Sequence of chain 1.H:
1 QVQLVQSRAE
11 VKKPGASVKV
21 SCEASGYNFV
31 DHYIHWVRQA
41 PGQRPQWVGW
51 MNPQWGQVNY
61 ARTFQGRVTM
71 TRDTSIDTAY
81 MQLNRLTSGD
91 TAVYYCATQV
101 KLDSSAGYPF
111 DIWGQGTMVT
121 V

A protein and the small-molecule ligand that binds it are described below.
Small molecule (SMILES): CC(=O)N[C@H]1[C@H](O[C@H]2[C@H](O)[C@@H](NC(C)=O)CO[C@@H]2CO)O[C@H](CO)[C@@H](O[C@@H]2O[C@H](CO[C@H]3O[C@H](CO)[C@@H](O)[C@H](O)[C@@H]3O)[C@@H](O)[C@H](O[C@H]3O[C@H](CO)[C@@H](O)[C@H](O)[C@@H]3O)[C@@H]2O)[C@@H]1O

Binding-site contacts:
Ligand atom C1 contacts residue LYS446 of chain 1.P at 3.2 Å.
Ligand atom O4 contacts residue GLN1 of chain 1.H at 3.8 Å.
Ligand atom O7 contacts residue VAL263 of chain 1.P at 3.5 Å.
Ligand atom O7 contacts residue PRO221 of chain 1.P at 3.5 Å.
Ligand atom C5 contacts residue LYS446 of chain 1.P at 3.5 Å.
Ligand atom O4 contacts residue LYS446 of chain 1.P at 3.7 Å.
Ligand atom C6 contacts residue NAG1 of chain 1.MB at 3.9 Å.
Ligand atom O5 contacts residue ARG71 of chain 1.P at 2.8 Å (salt-bridge).
Ligand atom C8 contacts residue LEU270 of chain 1.P at 3.9 Å (hydrophobic).
Ligand atom O5 contacts residue ASP220 of chain 1.P at 4.0 Å.
Ligand atom O5 contacts residue LYS446 of chain 1.P at 3.9 Å.
Ligand atom O7 contacts residue ASN271 of chain 1.P at 3.1 Å (h-bond).
Ligand atom C5 contacts residue ASN271 of chain 1.P at 3.7 Å.
Ligand atom C3 contacts residue ASN271 of chain 1.P at 3.8 Å.
Ligand atom C5 contacts residue ARG71 of chain 1.P at 3.6 Å.
Ligand atom N2 contacts residue LYS446 of chain 1.P at 3.6 Å.
Ligand atom C6 contacts residue GLN1 of chain 1.H at 3.7 Å.
Ligand atom O6 contacts residue ARG71 of chain 1.P at 2.4 Å (salt-bridge).
Ligand atom C5 contacts residue ASP220 of chain 1.P at 3.8 Å.
Ligand atom C8 contacts residue ASN383 of chain 1.P at 3.4 Å.
Ligand atom C7 contacts residue ASN271 of chain 1.P at 3.2 Å.
Ligand atom C2 contacts residue ASN271 of chain 1.P at 2.5 Å.
Ligand atom O5 contacts residue ASN271 of chain 1.P at 2.4 Å (h-bond).
Ligand atom C6 contacts residue ASP220 of chain 1.P at 3.2 Å.
Ligand atom C5 contacts residue ARG385 of chain 1.P at 3.9 Å.
Ligand atom C4 contacts residue ARG71 of chain 1.P at 3.4 Å.
Ligand atom C6 contacts residue ARG71 of chain 1.P at 3.5 Å.
Ligand atom C2 contacts residue ARG71 of chain 1.P at 3.9 Å.
Ligand atom O4 contacts residue ARG385 of chain 1.P at 3.2 Å (salt-bridge).
Ligand atom O6 contacts residue NAG1 of chain 1.MB at 3.3 Å (h-bond).
Ligand atom C4 contacts residue LYS446 of chain 1.P at 3.9 Å.
Ligand atom C3 contacts residue LYS446 of chain 1.P at 3.3 Å.
Ligand atom C6 contacts residue ARG385 of chain 1.P at 3.9 Å.
Ligand atom N2 contacts residue ASN271 of chain 1.P at 2.9 Å (h-bond).
Ligand atom O2 contacts residue ARG71 of chain 1.P at 3.0 Å (salt-bridge).
Ligand atom C2 contacts residue LYS446 of chain 1.P at 3.5 Å.
Ligand atom C1 contacts residue ARG71 of chain 1.P at 3.7 Å.
Ligand atom O5 contacts residue NAG1 of chain 1.MB at 3.3 Å.
Ligand atom O3 contacts residue CYS445 of chain 1.P at 3.8 Å.
Ligand atom C1 contacts residue ASN271 of chain 1.P at 1.4 Å.

Sequence of chain 1.P:
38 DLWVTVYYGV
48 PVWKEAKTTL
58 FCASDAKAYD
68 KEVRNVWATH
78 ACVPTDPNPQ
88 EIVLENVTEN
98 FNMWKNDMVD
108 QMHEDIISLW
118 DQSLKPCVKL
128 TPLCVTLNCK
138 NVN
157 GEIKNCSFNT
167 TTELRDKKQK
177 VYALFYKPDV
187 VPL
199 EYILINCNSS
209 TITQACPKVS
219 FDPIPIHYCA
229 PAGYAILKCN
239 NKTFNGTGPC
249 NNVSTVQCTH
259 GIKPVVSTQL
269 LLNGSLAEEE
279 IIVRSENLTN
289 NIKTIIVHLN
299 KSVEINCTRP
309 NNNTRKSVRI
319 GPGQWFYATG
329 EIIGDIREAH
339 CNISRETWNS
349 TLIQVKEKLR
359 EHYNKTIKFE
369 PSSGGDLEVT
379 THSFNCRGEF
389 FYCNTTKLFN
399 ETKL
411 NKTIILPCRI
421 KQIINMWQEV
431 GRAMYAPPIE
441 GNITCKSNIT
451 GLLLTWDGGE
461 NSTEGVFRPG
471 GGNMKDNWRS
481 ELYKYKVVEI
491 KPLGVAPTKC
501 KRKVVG